Binding-site contacts:
Ligand atom CD1 contacts residue TRP133 of chain 1.A at 3.7 Å (hydrophobic).
Ligand atom C contacts residue TYR114 of chain 1.A at 3.7 Å (hydrophobic).
Ligand atom CA contacts residue TYR114 of chain 1.A at 3.6 Å (hydrophobic).
Ligand atom CB contacts residue THR80 of chain 1.A at 3.5 Å.
Ligand atom CG2 contacts residue LEU147 of chain 1.A at 3.6 Å (hydrophobic).
Ligand atom CA contacts residue TYR114 of chain 1.A at 3.7 Å (hydrophobic).
Ligand atom CA contacts residue ASN77 of chain 1.A at 3.4 Å.
Ligand atom CD1 contacts residue TYR123 of chain 1.A at 3.7 Å (hydrophobic).
Ligand atom CE2 contacts residue SER73 of chain 1.A at 3.6 Å.
Ligand atom CN contacts residue TYR159 of chain 1.A at 3.2 Å (hydrophobic).
Ligand atom N contacts residue ASN77 of chain 1.A at 2.9 Å (h-bond).
Ligand atom CE contacts residue LEU63 of chain 1.A at 3.8 Å (hydrophobic).
Ligand atom O1 contacts residue TYR7 of chain 1.A at 3.7 Å.
Ligand atom CZ contacts residue TYR155 of chain 1.A at 3.8 Å (hydrophobic).
Ligand atom O contacts residue TRP97 of chain 1.A at 3.0 Å (h-bond).
Ligand atom C contacts residue THR143 of chain 1.A at 3.6 Å.
Ligand atom CD2 contacts residue SER73 of chain 1.A at 3.6 Å.
Ligand atom CD2 contacts residue THR143 of chain 1.A at 3.4 Å.
Ligand atom CE2 contacts residue ASN77 of chain 1.A at 3.5 Å.
Ligand atom CG contacts residue ASN77 of chain 1.A at 3.7 Å.
Ligand atom CG2 contacts residue ASN77 of chain 1.A at 3.4 Å.
Ligand atom CG contacts residue THR143 of chain 1.A at 3.7 Å.
Ligand atom O1 contacts residue HIS9 of chain 1.A at 2.8 Å (h-bond).
Ligand atom CG contacts residue LEU63 of chain 1.A at 3.8 Å (hydrophobic).
Ligand atom N contacts residue TYR114 of chain 1.A at 2.9 Å (h-bond).
Ligand atom CB contacts residue TYR114 of chain 1.A at 3.7 Å (hydrophobic).
Ligand atom O contacts residue LEU147 of chain 1.A at 3.7 Å.
Ligand atom CD1 contacts residue TYR84 of chain 1.A at 3.7 Å (hydrophobic).
Ligand atom OD1 contacts residue ASN77 of chain 1.A at 2.7 Å (h-bond).
Ligand atom O contacts residue THR143 of chain 1.A at 2.7 Å (h-bond).
Ligand atom CG contacts residue TYR7 of chain 1.A at 3.7 Å (hydrophobic).
Ligand atom C contacts residue ASN77 of chain 1.A at 3.6 Å.
Ligand atom CE contacts residue TYR22 of chain 1.A at 3.7 Å (hydrophobic).
Ligand atom N contacts residue ASN77 of chain 1.A at 3.6 Å (h-bond).
Ligand atom O1 contacts residue VAL99 of chain 1.A at 3.4 Å.
Ligand atom CD2 contacts residue ARG146 of chain 1.A at 3.6 Å.
Ligand atom N contacts residue TYR159 of chain 1.A at 3.4 Å (h-bond).
Ligand atom CD1 contacts residue TRP97 of chain 1.A at 3.4 Å (hydrophobic).
Ligand atom OXT contacts residue ARG146 of chain 1.A at 3.4 Å (salt-bridge).
Ligand atom CN contacts residue TYR7 of chain 1.A at 3.2 Å (hydrophobic).

Sequence of chain 1.A:
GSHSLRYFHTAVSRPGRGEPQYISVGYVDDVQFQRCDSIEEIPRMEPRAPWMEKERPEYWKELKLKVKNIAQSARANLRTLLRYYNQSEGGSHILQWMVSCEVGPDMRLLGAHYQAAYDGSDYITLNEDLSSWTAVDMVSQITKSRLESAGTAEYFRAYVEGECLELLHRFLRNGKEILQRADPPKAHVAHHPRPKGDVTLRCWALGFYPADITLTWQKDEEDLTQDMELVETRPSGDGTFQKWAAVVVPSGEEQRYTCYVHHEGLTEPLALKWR

A protein and the small-molecule ligand that binds it are described below.
Small molecule (SMILES): CC[C@H](C)[C@H](NC(=O)[C@H](Cc1ccccc1)NC(=O)[C@H](Cc1ccccc1)NC(=O)[C@H](CCSC)NC=O)C(=O)N[C@@H](CC(N)=O)C(=O)N[C@H](C(=O)N[C@@H](CC(C)C)C(=O)O)C(C)C